This protein binds this small molecule.
Small molecule (SMILES): CC(=O)N[C@@H]1[C@@H](O)[C@H](O)[C@@H](CO)O[C@H]1O

Binding-site contacts:
Ligand atom C8 contacts residue TRP273 of chain 1.A at 4.0 Å (hydrophobic).
Ligand atom C3 contacts residue ASN242 of chain 1.A at 3.8 Å.
Ligand atom C8 contacts residue THR243 of chain 1.A at 4.1 Å.
Ligand atom C2 contacts residue ASN242 of chain 1.A at 2.4 Å.
Ligand atom N2 contacts residue THR243 of chain 1.A at 4.0 Å.
Ligand atom N2 contacts residue ASN242 of chain 1.A at 2.9 Å (h-bond).
Ligand atom C1 contacts residue ASN242 of chain 1.A at 1.4 Å.
Ligand atom C5 contacts residue ASN242 of chain 1.A at 3.6 Å.
Ligand atom C7 contacts residue TRP273 of chain 1.A at 4.4 Å (hydrophobic).
Ligand atom C7 contacts residue ASN242 of chain 1.A at 3.7 Å.
Ligand atom C4 contacts residue ASN242 of chain 1.A at 4.2 Å.
Ligand atom O7 contacts residue TRP273 of chain 1.A at 4.5 Å.
Ligand atom O7 contacts residue ASN242 of chain 1.A at 4.1 Å.
Ligand atom O5 contacts residue ASN242 of chain 1.A at 2.3 Å (h-bond).

Sequence of chain 1.A:
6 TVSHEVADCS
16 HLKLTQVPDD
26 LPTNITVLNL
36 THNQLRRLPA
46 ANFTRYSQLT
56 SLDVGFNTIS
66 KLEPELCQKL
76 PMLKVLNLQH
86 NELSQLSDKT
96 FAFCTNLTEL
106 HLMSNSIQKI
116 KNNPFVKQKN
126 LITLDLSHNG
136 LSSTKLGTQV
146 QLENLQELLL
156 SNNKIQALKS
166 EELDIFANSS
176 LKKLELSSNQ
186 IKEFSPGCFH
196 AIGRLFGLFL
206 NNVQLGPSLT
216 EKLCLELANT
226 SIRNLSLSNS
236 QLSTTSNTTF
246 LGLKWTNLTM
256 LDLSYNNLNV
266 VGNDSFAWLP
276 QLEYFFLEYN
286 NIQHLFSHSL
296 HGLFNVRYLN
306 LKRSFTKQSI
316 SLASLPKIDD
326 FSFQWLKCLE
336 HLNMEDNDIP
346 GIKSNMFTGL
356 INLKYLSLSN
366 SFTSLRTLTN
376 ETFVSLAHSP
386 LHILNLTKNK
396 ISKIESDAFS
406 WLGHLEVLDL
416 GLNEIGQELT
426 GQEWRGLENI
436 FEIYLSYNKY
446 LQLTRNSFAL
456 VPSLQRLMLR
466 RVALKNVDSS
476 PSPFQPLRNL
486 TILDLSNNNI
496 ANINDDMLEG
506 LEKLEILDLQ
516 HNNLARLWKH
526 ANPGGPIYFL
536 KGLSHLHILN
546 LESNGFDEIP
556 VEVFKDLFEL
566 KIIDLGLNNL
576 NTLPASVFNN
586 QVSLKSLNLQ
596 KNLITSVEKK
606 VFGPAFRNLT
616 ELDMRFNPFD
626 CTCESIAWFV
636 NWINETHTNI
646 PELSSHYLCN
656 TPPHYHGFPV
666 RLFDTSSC